The small molecule below binds the protein below.
Small molecule (SMILES): CC(=O)N[C@@H]1[C@@H](O)[C@H](O)[C@@H](CO)O[C@H]1O

Binding-site contacts:
Ligand atom C8 contacts residue VAL438 of chain 1.K at 3.8 Å (hydrophobic).
Ligand atom C4 contacts residue ASN299 of chain 1.K at 4.2 Å.
Ligand atom C8 contacts residue ASN299 of chain 1.K at 3.8 Å.
Ligand atom C3 contacts residue ASN299 of chain 1.K at 3.8 Å.
Ligand atom C1 contacts residue ASN299 of chain 1.K at 1.4 Å.
Ligand atom C8 contacts residue GLY437 of chain 1.K at 4.0 Å.
Ligand atom C2 contacts residue ASN299 of chain 1.K at 2.5 Å.
Ligand atom C5 contacts residue ILE320 of chain 1.K at 3.8 Å (hydrophobic).
Ligand atom O7 contacts residue VAL438 of chain 1.K at 4.3 Å.
Ligand atom O5 contacts residue ASN299 of chain 1.K at 2.4 Å (h-bond).
Ligand atom C6 contacts residue ILE320 of chain 1.K at 4.0 Å (hydrophobic).
Ligand atom C7 contacts residue VAL438 of chain 1.K at 4.4 Å (hydrophobic).
Ligand atom C7 contacts residue ASN299 of chain 1.K at 3.3 Å.
Ligand atom C1 contacts residue ILE320 of chain 1.K at 3.7 Å (hydrophobic).
Ligand atom O5 contacts residue ILE320 of chain 1.K at 3.2 Å.
Ligand atom O7 contacts residue ASN299 of chain 1.K at 3.2 Å (h-bond).
Ligand atom N2 contacts residue ASN299 of chain 1.K at 2.9 Å (h-bond).
Ligand atom C5 contacts residue ASN299 of chain 1.K at 3.7 Å.

Sequence of chain 1.K:
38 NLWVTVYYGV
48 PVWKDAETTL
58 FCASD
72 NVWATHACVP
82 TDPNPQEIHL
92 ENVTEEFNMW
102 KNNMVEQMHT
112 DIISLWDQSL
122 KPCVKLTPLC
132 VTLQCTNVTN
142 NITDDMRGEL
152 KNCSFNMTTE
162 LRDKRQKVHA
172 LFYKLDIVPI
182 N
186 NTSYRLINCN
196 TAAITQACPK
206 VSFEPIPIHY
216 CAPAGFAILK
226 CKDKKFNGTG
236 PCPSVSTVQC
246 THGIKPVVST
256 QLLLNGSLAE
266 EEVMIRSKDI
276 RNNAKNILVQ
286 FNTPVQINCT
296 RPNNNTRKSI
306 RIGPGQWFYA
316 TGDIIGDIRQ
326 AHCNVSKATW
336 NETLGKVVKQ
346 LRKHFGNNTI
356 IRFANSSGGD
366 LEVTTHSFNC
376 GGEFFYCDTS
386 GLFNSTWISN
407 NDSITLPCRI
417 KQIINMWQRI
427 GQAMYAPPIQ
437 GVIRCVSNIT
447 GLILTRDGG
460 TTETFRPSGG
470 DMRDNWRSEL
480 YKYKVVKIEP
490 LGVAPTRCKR